The small molecule below binds the protein below.
Small molecule (SMILES): CC(=O)N[C@H]1CO[C@H](CO[C@@H]2O[C@@H](C)[C@@H](O)[C@@H](O)[C@@H]2O)[C@@H](O)[C@@H]1O

Binding-site contacts:
Ligand atom C4 contacts residue ASN11 of chain 2.A at 4.2 Å.
Ligand atom C1 contacts residue TYR106 of chain 2.C at 3.6 Å (hydrophobic).
Ligand atom O3 contacts residue ILE105 of chain 2.C at 4.3 Å.
Ligand atom C2 contacts residue ASN11 of chain 2.A at 2.5 Å.
Ligand atom O5 contacts residue TYR106 of chain 2.C at 4.4 Å.
Ligand atom C2 contacts residue GLY104 of chain 2.C at 3.4 Å.
Ligand atom O5 contacts residue ASN11 of chain 2.A at 2.3 Å (h-bond).
Ligand atom C1 contacts residue ASN11 of chain 2.A at 1.4 Å.
Ligand atom C3 contacts residue ASN11 of chain 2.A at 3.8 Å.
Ligand atom O2 contacts residue TYR106 of chain 2.C at 3.4 Å.
Ligand atom N2 contacts residue ASN11 of chain 2.A at 2.9 Å (h-bond).
Ligand atom O2 contacts residue GLY104 of chain 2.C at 3.8 Å.
Ligand atom C3 contacts residue ASN10 of chain 2.A at 3.7 Å.
Ligand atom C5 contacts residue ASN11 of chain 2.A at 4.3 Å.
Ligand atom O6 contacts residue ASN11 of chain 2.A at 4.4 Å.
Ligand atom O7 contacts residue ASN11 of chain 2.A at 3.5 Å (h-bond).
Ligand atom C3 contacts residue GLY104 of chain 2.C at 3.2 Å.
Ligand atom C7 contacts residue ASN11 of chain 2.A at 3.4 Å.
Ligand atom O3 contacts residue ASN10 of chain 2.A at 3.5 Å (h-bond).
Ligand atom O4 contacts residue GLY104 of chain 2.C at 3.0 Å.
Ligand atom O3 contacts residue HIS8 of chain 2.A at 3.4 Å.
Ligand atom C3 contacts residue HIS8 of chain 2.A at 4.5 Å.
Ligand atom C5 contacts residue ASN11 of chain 2.A at 3.6 Å.
Ligand atom C2 contacts residue TYR106 of chain 2.C at 3.8 Å (hydrophobic).
Ligand atom C4 contacts residue ASN10 of chain 2.A at 3.6 Å.
Ligand atom O3 contacts residue GLY104 of chain 2.C at 2.3 Å (h-bond).
Ligand atom C4 contacts residue GLY104 of chain 2.C at 3.7 Å.

Sequence of chain 2.C:
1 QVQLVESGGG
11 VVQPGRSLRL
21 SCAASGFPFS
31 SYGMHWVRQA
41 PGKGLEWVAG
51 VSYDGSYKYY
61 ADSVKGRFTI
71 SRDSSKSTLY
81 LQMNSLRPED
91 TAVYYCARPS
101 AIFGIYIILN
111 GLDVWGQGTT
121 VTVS

Sequence of chain 2.A:
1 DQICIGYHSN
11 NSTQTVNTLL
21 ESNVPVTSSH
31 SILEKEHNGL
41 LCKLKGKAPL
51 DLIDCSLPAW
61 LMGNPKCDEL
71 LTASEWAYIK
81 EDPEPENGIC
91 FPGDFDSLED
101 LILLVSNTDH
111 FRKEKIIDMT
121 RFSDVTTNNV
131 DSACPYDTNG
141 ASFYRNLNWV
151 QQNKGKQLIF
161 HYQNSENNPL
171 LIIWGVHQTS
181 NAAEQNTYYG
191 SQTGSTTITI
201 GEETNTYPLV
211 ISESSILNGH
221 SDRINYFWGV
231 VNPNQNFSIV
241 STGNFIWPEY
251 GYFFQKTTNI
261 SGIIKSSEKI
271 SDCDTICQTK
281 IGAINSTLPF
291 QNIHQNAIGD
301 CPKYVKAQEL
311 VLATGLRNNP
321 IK